This small molecule binds to this protein.
Small molecule (SMILES): O=P(O)(O)OC[C@H]1O[C@](O)(COP(=O)(O)O)[C@@H](O)[C@@H]1O

Binding-site contacts:
Ligand atom C6 contacts residue SER434 of chain 1.D at 3.7 Å.
Ligand atom P1 contacts residue ARG486 of chain 1.D at 3.2 Å.
Ligand atom C6 contacts residue THR519 of chain 1.D at 3.7 Å.
Ligand atom O4P contacts residue SER516 of chain 1.D at 3.4 Å.
Ligand atom O6P contacts residue HIS433 of chain 1.D at 3.7 Å.
Ligand atom O4P contacts residue THR431 of chain 1.D at 2.7 Å (h-bond).
Ligand atom O3 contacts residue ARG513 of chain 1.D at 3.2 Å (salt-bridge).
Ligand atom O3P contacts residue GLY515 of chain 1.D at 2.9 Å (h-bond).
Ligand atom O6 contacts residue SER516 of chain 1.D at 3.4 Å.
Ligand atom O4 contacts residue SER516 of chain 1.D at 3.4 Å.
Ligand atom O4 contacts residue TYR518 of chain 1.D at 3.2 Å (h-bond).
Ligand atom O1P contacts residue TRP479 of chain 1.D at 3.5 Å (h-bond).
Ligand atom C6 contacts residue THR430 of chain 1.D at 3.5 Å.
Ligand atom O6P contacts residue THR429 of chain 1.D at 3.0 Å (h-bond).
Ligand atom C6 contacts residue THR429 of chain 1.D at 3.6 Å.
Ligand atom C5 contacts residue GLY515 of chain 1.D at 3.2 Å.
Ligand atom O2P contacts residue ARG486 of chain 1.D at 2.7 Å (salt-bridge).
Ligand atom O2 contacts residue GLY511 of chain 1.D at 3.6 Å (h-bond).
Ligand atom C5 contacts residue LEU428 of chain 1.D at 3.7 Å (hydrophobic).
Ligand atom C1 contacts residue ARG486 of chain 1.D at 3.3 Å.
Ligand atom O1P contacts residue ARG486 of chain 1.D at 2.2 Å (salt-bridge).
Ligand atom O4 contacts residue GLY517 of chain 1.D at 3.6 Å (h-bond).
Ligand atom C4 contacts residue GLY515 of chain 1.D at 3.0 Å.
Ligand atom O5P contacts residue GLY517 of chain 1.D at 3.0 Å (h-bond).
Ligand atom O6P contacts residue SER434 of chain 1.D at 2.7 Å (h-bond).
Ligand atom O1 contacts residue THR430 of chain 1.D at 3.2 Å (h-bond).
Ligand atom O1 contacts residue ARG486 of chain 1.D at 3.5 Å (salt-bridge).
Ligand atom O2 contacts residue LEU428 of chain 1.D at 3.2 Å (h-bond).
Ligand atom O4P contacts residue THR430 of chain 1.D at 3.3 Å (h-bond).
Ligand atom C2 contacts residue LEU428 of chain 1.D at 3.7 Å (hydrophobic).
Ligand atom O5P contacts residue SER516 of chain 1.D at 3.2 Å (h-bond).
Ligand atom O3 contacts residue GLY511 of chain 1.D at 2.8 Å.
Ligand atom O5 contacts residue LEU428 of chain 1.D at 2.9 Å (h-bond).
Ligand atom O6 contacts residue GLY517 of chain 1.D at 3.5 Å (h-bond).
Ligand atom C6 contacts residue LEU428 of chain 1.D at 3.3 Å (hydrophobic).
Ligand atom C5 contacts residue THR430 of chain 1.D at 3.6 Å.
Ligand atom O5 contacts residue THR430 of chain 1.D at 3.6 Å.
Ligand atom O1 contacts residue GLY515 of chain 1.D at 3.7 Å.
Ligand atom O4 contacts residue GLY515 of chain 1.D at 2.3 Å (h-bond).
Ligand atom C3 contacts residue GLY515 of chain 1.D at 3.2 Å.

Sequence of chain 1.D:
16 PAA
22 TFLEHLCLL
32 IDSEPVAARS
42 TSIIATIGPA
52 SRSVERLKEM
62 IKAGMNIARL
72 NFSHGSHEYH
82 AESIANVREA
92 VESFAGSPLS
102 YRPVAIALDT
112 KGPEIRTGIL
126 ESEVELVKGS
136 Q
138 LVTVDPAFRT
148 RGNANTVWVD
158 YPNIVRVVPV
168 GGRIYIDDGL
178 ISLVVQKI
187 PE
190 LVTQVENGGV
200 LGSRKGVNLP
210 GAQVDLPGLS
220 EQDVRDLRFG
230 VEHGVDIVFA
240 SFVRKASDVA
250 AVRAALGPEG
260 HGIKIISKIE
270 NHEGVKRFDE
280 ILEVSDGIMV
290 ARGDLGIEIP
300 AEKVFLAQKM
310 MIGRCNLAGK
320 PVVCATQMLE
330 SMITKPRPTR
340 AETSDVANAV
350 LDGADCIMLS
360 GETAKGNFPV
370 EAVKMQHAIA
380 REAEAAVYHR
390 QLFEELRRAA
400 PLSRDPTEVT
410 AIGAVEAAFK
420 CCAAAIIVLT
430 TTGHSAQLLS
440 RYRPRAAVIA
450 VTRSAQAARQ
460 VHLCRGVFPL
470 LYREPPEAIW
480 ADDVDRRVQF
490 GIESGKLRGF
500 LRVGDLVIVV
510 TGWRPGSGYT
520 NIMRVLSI